Sequence of chain 1.B:
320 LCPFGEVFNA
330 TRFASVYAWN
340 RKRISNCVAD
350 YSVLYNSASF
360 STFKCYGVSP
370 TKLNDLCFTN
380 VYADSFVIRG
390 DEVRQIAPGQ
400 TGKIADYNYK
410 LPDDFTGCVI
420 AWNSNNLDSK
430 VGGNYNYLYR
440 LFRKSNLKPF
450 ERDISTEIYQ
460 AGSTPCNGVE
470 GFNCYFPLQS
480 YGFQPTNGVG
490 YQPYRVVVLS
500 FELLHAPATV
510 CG

Binding-site contacts:
Ligand atom C8 contacts residue PHE327 of chain 1.B at 3.7 Å (hydrophobic).
Ligand atom O5 contacts residue ASN328 of chain 1.B at 2.4 Å (h-bond).
Ligand atom O6 contacts residue VAL352 of chain 1.B at 4.1 Å.
Ligand atom O7 contacts residue ASN328 of chain 1.B at 3.2 Å (h-bond).
Ligand atom O7 contacts residue GLY324 of chain 1.B at 3.5 Å.
Ligand atom C8 contacts residue PHE323 of chain 1.B at 3.8 Å (hydrophobic).
Ligand atom C3 contacts residue ASN328 of chain 1.B at 3.8 Å.
Ligand atom C2 contacts residue ASN328 of chain 1.B at 2.5 Å.
Ligand atom N2 contacts residue ASN328 of chain 1.B at 2.9 Å (h-bond).
Ligand atom C7 contacts residue GLY324 of chain 1.B at 4.0 Å.
Ligand atom C1 contacts residue ASN328 of chain 1.B at 1.4 Å.
Ligand atom C5 contacts residue ASN328 of chain 1.B at 3.7 Å.
Ligand atom C4 contacts residue ASN328 of chain 1.B at 4.2 Å.
Ligand atom C7 contacts residue ASN328 of chain 1.B at 3.3 Å.
Ligand atom C8 contacts residue GLY324 of chain 1.B at 3.7 Å.
Ligand atom C8 contacts residue ASN328 of chain 1.B at 4.2 Å.

A small-molecule ligand and the protein it binds are described below.
Small molecule (SMILES): CC(=O)N[C@H]1[C@H](O[C@H]2[C@H](O)[C@@H](NC(C)=O)CO[C@@H]2CO)O[C@H](CO)[C@@H](O)[C@@H]1O